Sequence of chain 1.A:
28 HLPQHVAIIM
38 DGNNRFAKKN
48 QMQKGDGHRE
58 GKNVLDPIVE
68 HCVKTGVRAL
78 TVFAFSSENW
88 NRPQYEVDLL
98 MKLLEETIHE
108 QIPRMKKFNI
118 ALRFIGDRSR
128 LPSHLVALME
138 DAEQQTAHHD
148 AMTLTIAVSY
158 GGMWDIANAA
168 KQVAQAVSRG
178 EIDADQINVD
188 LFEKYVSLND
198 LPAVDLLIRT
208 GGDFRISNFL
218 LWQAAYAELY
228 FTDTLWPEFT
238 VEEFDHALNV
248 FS

Binding-site contacts:
Ligand atom C13 contacts residue M2E1 of chain 1.D at 3.9 Å.
Ligand atom O01 contacts residue ASP38 of chain 1.A at 3.9 Å.
Ligand atom C13 contacts residue ALA81 of chain 1.A at 3.2 Å (hydrophobic).
Ligand atom C16 contacts residue LEU97 of chain 1.A at 3.8 Å (hydrophobic).
Ligand atom N06 contacts residue ASP38 of chain 1.A at 3.6 Å.
Ligand atom C10 contacts residue MET37 of chain 1.A at 4.0 Å (hydrophobic).
Ligand atom C22 contacts residue HIS55 of chain 1.A at 3.5 Å.
Ligand atom C05 contacts residue ASN40 of chain 1.A at 4.0 Å.
Ligand atom C16 contacts residue M2E1 of chain 1.D at 4.2 Å.
Ligand atom C03 contacts residue ASN40 of chain 1.A at 4.0 Å.
Ligand atom C19 contacts residue HIS55 of chain 1.A at 3.6 Å.
Ligand atom C03 contacts residue ASN41 of chain 1.A at 3.8 Å.
Ligand atom C10 contacts residue ALA81 of chain 1.A at 4.0 Å (hydrophobic).
Ligand atom C05 contacts residue HIS55 of chain 1.A at 3.7 Å.
Ligand atom C03 contacts residue ARG89 of chain 1.A at 3.9 Å.
Ligand atom N07 contacts residue ASP38 of chain 1.A at 3.8 Å.
Ligand atom C19 contacts residue ARG89 of chain 1.A at 3.6 Å.
Ligand atom O04 contacts residue ASN41 of chain 1.A at 3.4 Å (h-bond).
Ligand atom N07 contacts residue MET37 of chain 1.A at 2.6 Å (h-bond).
Ligand atom C03 contacts residue ASP38 of chain 1.A at 3.8 Å.
Ligand atom C09 contacts residue ASN40 of chain 1.A at 3.8 Å.
Ligand atom N06 contacts residue ASN40 of chain 1.A at 3.1 Å (h-bond).
Ligand atom N06 contacts residue GLY39 of chain 1.A at 3.4 Å (h-bond).
Ligand atom C09 contacts residue MET37 of chain 1.A at 3.6 Å (hydrophobic).
Ligand atom C10 contacts residue M2E1 of chain 1.D at 4.0 Å.
Ligand atom C16 contacts residue ALA81 of chain 1.A at 3.9 Å (hydrophobic).
Ligand atom C13 contacts residue PHE80 of chain 1.A at 4.0 Å (hydrophobic).
Ligand atom C13 contacts residue ASN86 of chain 1.A at 3.9 Å.
Ligand atom O01 contacts residue ASN41 of chain 1.A at 2.8 Å (h-bond).
Ligand atom C05 contacts residue ASP38 of chain 1.A at 3.8 Å.
Ligand atom C03 contacts residue HIS55 of chain 1.A at 4.0 Å.
Ligand atom C16 contacts residue ASN86 of chain 1.A at 3.5 Å.
Ligand atom C16 contacts residue HIS55 of chain 1.A at 4.2 Å.
Ligand atom O01 contacts residue GLY39 of chain 1.A at 3.9 Å.
Ligand atom C09 contacts residue HIS55 of chain 1.A at 4.1 Å.
Ligand atom C10 contacts residue PHE80 of chain 1.A at 4.2 Å (hydrophobic).
Ligand atom N07 contacts residue ASN40 of chain 1.A at 3.3 Å (h-bond).
Ligand atom O04 contacts residue ARG89 of chain 1.A at 2.8 Å (salt-bridge).
Ligand atom N06 contacts residue MET37 of chain 1.A at 3.4 Å (h-bond).
Ligand atom O01 contacts residue ASN40 of chain 1.A at 3.1 Å (h-bond).

This protein binds this small molecule.
Small molecule (SMILES): O=C(O)c1[nH]nc2c1CCCC2